Sequence of chain 2.A:
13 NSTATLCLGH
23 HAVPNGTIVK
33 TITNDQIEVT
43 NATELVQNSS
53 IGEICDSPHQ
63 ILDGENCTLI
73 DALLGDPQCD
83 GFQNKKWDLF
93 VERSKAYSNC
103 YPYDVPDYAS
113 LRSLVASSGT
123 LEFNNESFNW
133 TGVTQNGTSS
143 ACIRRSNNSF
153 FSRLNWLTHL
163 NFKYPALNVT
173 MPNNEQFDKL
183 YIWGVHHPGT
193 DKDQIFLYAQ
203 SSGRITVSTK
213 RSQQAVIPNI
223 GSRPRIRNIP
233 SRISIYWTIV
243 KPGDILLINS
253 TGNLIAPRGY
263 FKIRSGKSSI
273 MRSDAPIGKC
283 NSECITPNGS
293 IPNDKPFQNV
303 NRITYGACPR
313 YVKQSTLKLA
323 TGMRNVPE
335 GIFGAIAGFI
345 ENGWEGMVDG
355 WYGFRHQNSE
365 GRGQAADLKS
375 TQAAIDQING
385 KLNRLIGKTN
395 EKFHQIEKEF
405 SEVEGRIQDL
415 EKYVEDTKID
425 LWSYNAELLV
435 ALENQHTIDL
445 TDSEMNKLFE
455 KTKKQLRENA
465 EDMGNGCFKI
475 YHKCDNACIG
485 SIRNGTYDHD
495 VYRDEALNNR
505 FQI

Binding-site contacts:
Ligand atom N2 contacts residue ASN68 of chain 2.A at 2.7 Å (h-bond).
Ligand atom C8 contacts residue ASN68 of chain 2.A at 4.3 Å.
Ligand atom C3 contacts residue ASN68 of chain 2.A at 3.7 Å.
Ligand atom C8 contacts residue GLU67 of chain 2.A at 3.3 Å.
Ligand atom C5 contacts residue ASN68 of chain 2.A at 3.7 Å.
Ligand atom C1 contacts residue ASN68 of chain 2.A at 1.4 Å.
Ligand atom O5 contacts residue TYR99 of chain 2.A at 3.6 Å (h-bond).
Ligand atom C5 contacts residue TYR99 of chain 2.A at 4.3 Å (hydrophobic).
Ligand atom C7 contacts residue ASN68 of chain 2.A at 3.1 Å.
Ligand atom C1 contacts residue GLN80 of chain 2.A at 4.4 Å.
Ligand atom O6 contacts residue TYR99 of chain 2.A at 4.2 Å.
Ligand atom C6 contacts residue TYR99 of chain 2.A at 3.8 Å (hydrophobic).
Ligand atom O5 contacts residue GLN80 of chain 2.A at 4.2 Å.
Ligand atom C4 contacts residue ASN68 of chain 2.A at 4.2 Å.
Ligand atom C2 contacts residue ASN68 of chain 2.A at 2.3 Å.
Ligand atom O5 contacts residue ASN68 of chain 2.A at 2.4 Å (h-bond).
Ligand atom O7 contacts residue ASN68 of chain 2.A at 3.1 Å (h-bond).

A protein and the small-molecule ligand that binds it are described below.
Small molecule (SMILES): CC(=O)N[C@@H]1[C@@H](O)[C@H](O)[C@@H](CO)O[C@H]1O